This small molecule binds to this protein.
Small molecule (SMILES): CC(=O)N[C@@H]1[C@@H](O)[C@H](O)[C@@H](CO)O[C@H]1O

Binding-site contacts:
Ligand atom N2 contacts residue ASN33 of chain 1.E at 2.9 Å (h-bond).
Ligand atom C3 contacts residue ASN33 of chain 1.E at 3.8 Å.
Ligand atom O7 contacts residue ASN33 of chain 1.E at 4.2 Å.
Ligand atom O6 contacts residue ASN37 of chain 1.E at 4.0 Å.
Ligand atom C1 contacts residue ASN33 of chain 1.E at 1.4 Å.
Ligand atom O5 contacts residue SER35 of chain 1.E at 4.1 Å.
Ligand atom C5 contacts residue SER35 of chain 1.E at 4.4 Å.
Ligand atom C2 contacts residue ASN33 of chain 1.E at 2.5 Å.
Ligand atom C5 contacts residue ASN33 of chain 1.E at 3.7 Å.
Ligand atom C7 contacts residue ASN33 of chain 1.E at 3.6 Å.
Ligand atom O5 contacts residue ASN33 of chain 1.E at 2.4 Å (h-bond).
Ligand atom C1 contacts residue SER35 of chain 1.E at 4.0 Å.
Ligand atom O6 contacts residue SER35 of chain 1.E at 4.5 Å.
Ligand atom C8 contacts residue ASN33 of chain 1.E at 3.8 Å.
Ligand atom C4 contacts residue ASN33 of chain 1.E at 4.2 Å.

Sequence of chain 1.E:
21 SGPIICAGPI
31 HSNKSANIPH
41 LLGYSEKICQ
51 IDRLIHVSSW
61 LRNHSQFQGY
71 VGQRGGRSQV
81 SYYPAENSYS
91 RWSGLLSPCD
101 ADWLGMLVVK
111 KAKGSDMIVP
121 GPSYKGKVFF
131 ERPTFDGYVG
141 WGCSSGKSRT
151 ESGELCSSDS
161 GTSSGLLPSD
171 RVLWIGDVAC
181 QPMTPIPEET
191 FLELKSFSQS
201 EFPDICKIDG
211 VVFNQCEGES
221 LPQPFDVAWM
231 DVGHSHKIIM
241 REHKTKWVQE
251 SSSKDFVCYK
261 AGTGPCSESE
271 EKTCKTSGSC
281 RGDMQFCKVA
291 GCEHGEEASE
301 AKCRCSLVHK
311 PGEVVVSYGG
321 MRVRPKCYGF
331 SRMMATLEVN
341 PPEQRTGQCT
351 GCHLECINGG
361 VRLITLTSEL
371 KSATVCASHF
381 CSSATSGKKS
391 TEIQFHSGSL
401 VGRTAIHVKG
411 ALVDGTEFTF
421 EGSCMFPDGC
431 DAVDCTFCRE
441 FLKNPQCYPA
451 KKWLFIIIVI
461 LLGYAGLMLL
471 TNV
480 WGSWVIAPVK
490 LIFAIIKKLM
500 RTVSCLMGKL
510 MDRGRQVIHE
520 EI